Sequence of chain 1.B:
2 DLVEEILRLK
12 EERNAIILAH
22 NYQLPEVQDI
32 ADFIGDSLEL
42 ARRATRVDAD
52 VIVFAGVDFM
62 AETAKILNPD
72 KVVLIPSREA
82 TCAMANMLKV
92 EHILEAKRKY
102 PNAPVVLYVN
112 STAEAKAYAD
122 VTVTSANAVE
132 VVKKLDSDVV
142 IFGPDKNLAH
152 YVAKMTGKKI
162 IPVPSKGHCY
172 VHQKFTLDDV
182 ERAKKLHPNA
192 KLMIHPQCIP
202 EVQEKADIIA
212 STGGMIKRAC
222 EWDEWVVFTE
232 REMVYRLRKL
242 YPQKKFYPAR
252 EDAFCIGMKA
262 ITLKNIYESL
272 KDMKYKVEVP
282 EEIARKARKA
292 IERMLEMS

Binding-site contacts:
Ligand atom NAE contacts residue SER126 of chain 1.B at 3.1 Å (h-bond).
Ligand atom OAJ contacts residue SF41 of chain 1.G at 3.0 Å.
Ligand atom OAF contacts residue SER212 of chain 1.B at 3.4 Å.
Ligand atom CAL contacts residue SER126 of chain 1.B at 3.0 Å.
Ligand atom OAG contacts residue HIS21 of chain 1.B at 2.6 Å (h-bond).
Ligand atom OAC contacts residue HIS196 of chain 1.B at 2.8 Å (h-bond).
Ligand atom OAC contacts residue TYR23 of chain 1.B at 3.4 Å (h-bond).
Ligand atom NAE contacts residue TYR109 of chain 1.B at 3.4 Å (h-bond).
Ligand atom CAH contacts residue SF41 of chain 1.G at 3.1 Å.
Ligand atom OAF contacts residue HIS196 of chain 1.B at 2.9 Å (h-bond).
Ligand atom OAO contacts residue SER38 of chain 1.B at 3.2 Å.
Ligand atom CAM contacts residue SER38 of chain 1.B at 3.2 Å.
Ligand atom OAG contacts residue THR213 of chain 1.B at 2.6 Å (h-bond).
Ligand atom CAD contacts residue SER38 of chain 1.B at 3.6 Å.
Ligand atom OAO contacts residue THR125 of chain 1.B at 3.3 Å.
Ligand atom CAK contacts residue SER126 of chain 1.B at 3.4 Å.
Ligand atom CAM contacts residue LEU39 of chain 1.B at 3.2 Å (hydrophobic).
Ligand atom CAA contacts residue HIS196 of chain 1.B at 3.6 Å.
Ligand atom CAL contacts residue SER212 of chain 1.B at 3.4 Å.
Ligand atom OAJ contacts residue ASN111 of chain 1.B at 2.8 Å (h-bond).
Ligand atom CAM contacts residue ASP37 of chain 1.B at 3.3 Å.
Ligand atom OAG contacts residue ASP37 of chain 1.B at 3.3 Å.
Ligand atom CAM contacts residue THR125 of chain 1.B at 3.4 Å.
Ligand atom CAD contacts residue HIS21 of chain 1.B at 3.3 Å.
Ligand atom OAJ contacts residue GLN198 of chain 1.B at 3.3 Å (h-bond).
Ligand atom OAN contacts residue LEU39 of chain 1.B at 3.4 Å (h-bond).
Ligand atom CAK contacts residue SER38 of chain 1.B at 3.3 Å.
Ligand atom OAO contacts residue TYR109 of chain 1.B at 3.5 Å.
Ligand atom OAN contacts residue ALA127 of chain 1.B at 3.3 Å.
Ligand atom OAO contacts residue SER126 of chain 1.B at 3.4 Å (h-bond).
Ligand atom CAA contacts residue THR213 of chain 1.B at 3.2 Å.
Ligand atom OAI contacts residue TYR23 of chain 1.B at 3.4 Å.
Ligand atom OAN contacts residue ASP37 of chain 1.B at 2.8 Å (salt-bridge).
Ligand atom OAI contacts residue SF41 of chain 1.G at 2.4 Å.
Ligand atom CAA contacts residue HIS21 of chain 1.B at 3.7 Å.
Ligand atom OAC contacts residue GLN198 of chain 1.B at 3.7 Å.
Ligand atom OAN contacts residue THR125 of chain 1.B at 2.9 Å (h-bond).
Ligand atom OAF contacts residue THR213 of chain 1.B at 2.8 Å (h-bond).
Ligand atom CAB contacts residue HIS196 of chain 1.B at 3.5 Å.
Ligand atom OAN contacts residue SER212 of chain 1.B at 3.8 Å.

The protein below binds the small molecule below.
Small molecule (SMILES): O=CC[C@H](O)N[C@@](O)(CC(=O)O)C(=O)O